The protein below binds the small molecule below.
Small molecule (SMILES): O=C1[C@H](c2cccc(Cl)c2)CCCN1c1cncc2ccccc12

Sequence of chain 1.A:
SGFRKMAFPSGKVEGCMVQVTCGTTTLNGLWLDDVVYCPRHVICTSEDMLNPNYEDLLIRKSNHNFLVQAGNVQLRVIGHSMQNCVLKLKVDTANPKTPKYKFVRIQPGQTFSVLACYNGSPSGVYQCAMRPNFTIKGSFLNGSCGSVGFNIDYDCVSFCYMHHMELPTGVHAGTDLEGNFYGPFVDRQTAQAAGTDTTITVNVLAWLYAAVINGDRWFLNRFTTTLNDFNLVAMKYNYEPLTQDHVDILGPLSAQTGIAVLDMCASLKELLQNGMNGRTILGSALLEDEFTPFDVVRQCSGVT

Binding-site contacts:
Ligand atom C14 contacts residue LEU141 of chain 2.A at 3.7 Å (hydrophobic).
Ligand atom C1 contacts residue MET49 of chain 2.A at 3.5 Å (hydrophobic).
Ligand atom C9 contacts residue ASN142 of chain 2.A at 3.4 Å.
Ligand atom O contacts residue GLU166 of chain 2.A at 3.1 Å (salt-bridge).
Ligand atom C12 contacts residue CYS145 of chain 2.A at 3.5 Å (hydrophobic).
Ligand atom C14 contacts residue PHE140 of chain 2.A at 3.8 Å (hydrophobic).
Ligand atom CL contacts residue HIS41 of chain 2.A at 3.4 Å.
Ligand atom C14 contacts residue ASN142 of chain 2.A at 3.7 Å.
Ligand atom C1 contacts residue MET165 of chain 2.A at 3.2 Å (hydrophobic).
Ligand atom C8 contacts residue DMS1 of chain 2.F at 3.4 Å.
Ligand atom CL contacts residue HIS164 of chain 2.A at 3.6 Å.
Ligand atom C1 contacts residue ARG188 of chain 2.A at 3.6 Å.
Ligand atom C15 contacts residue GLU166 of chain 2.A at 3.4 Å.
Ligand atom C15 contacts residue LEU141 of chain 2.A at 3.6 Å (hydrophobic).
Ligand atom C9 contacts residue CYS145 of chain 2.A at 3.8 Å (hydrophobic).
Ligand atom C16 contacts residue ASN142 of chain 2.A at 3.7 Å.
Ligand atom C14 contacts residue GLU166 of chain 2.A at 3.7 Å.
Ligand atom C16 contacts residue GLU166 of chain 2.A at 3.7 Å.
Ligand atom CL contacts residue ASP187 of chain 2.A at 3.2 Å.
Ligand atom C15 contacts residue PHE140 of chain 2.A at 3.4 Å (hydrophobic).
Ligand atom C15 contacts residue ASN142 of chain 2.A at 3.6 Å.
Ligand atom C8 contacts residue ASN142 of chain 2.A at 3.7 Å.
Ligand atom N1 contacts residue GLU166 of chain 2.A at 3.8 Å.
Ligand atom O contacts residue MET165 of chain 2.A at 3.6 Å.
Ligand atom C5 contacts residue HIS164 of chain 2.A at 3.3 Å.
Ligand atom C13 contacts residue HIS163 of chain 2.A at 3.7 Å.
Ligand atom C2 contacts residue ARG188 of chain 2.A at 3.5 Å.
Ligand atom C contacts residue MET49 of chain 2.A at 3.7 Å (hydrophobic).
Ligand atom C7 contacts residue DMS1 of chain 2.F at 3.5 Å.
Ligand atom C13 contacts residue GLU166 of chain 2.A at 3.6 Å.
Ligand atom C12 contacts residue HIS163 of chain 2.A at 3.5 Å.
Ligand atom N1 contacts residue SER144 of chain 2.A at 3.8 Å.
Ligand atom C1 contacts residue ASP187 of chain 2.A at 3.9 Å.
Ligand atom C2 contacts residue MET49 of chain 2.A at 3.8 Å (hydrophobic).
Ligand atom C13 contacts residue PHE140 of chain 2.A at 3.4 Å (hydrophobic).
Ligand atom C2 contacts residue GLN189 of chain 2.A at 3.6 Å.
Ligand atom C2 contacts residue MET165 of chain 2.A at 3.9 Å (hydrophobic).
Ligand atom C13 contacts residue LEU141 of chain 2.A at 3.7 Å (hydrophobic).
Ligand atom C contacts residue MET165 of chain 2.A at 3.5 Å (hydrophobic).
Ligand atom N1 contacts residue HIS163 of chain 2.A at 2.7 Å (h-bond).

Sequence of chain 2.A:
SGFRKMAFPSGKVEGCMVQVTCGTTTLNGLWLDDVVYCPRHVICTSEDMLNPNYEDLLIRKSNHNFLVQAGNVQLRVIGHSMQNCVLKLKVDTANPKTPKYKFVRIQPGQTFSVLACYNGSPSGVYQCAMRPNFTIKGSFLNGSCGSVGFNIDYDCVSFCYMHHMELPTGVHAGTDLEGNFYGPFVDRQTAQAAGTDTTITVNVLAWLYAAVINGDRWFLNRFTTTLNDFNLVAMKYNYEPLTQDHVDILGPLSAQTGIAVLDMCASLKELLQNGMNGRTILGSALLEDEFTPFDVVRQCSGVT